The small molecule below binds the protein below.
Small molecule (SMILES): CC(=O)N[C@H]1[C@H](O[C@H]2[C@H](O)[C@@H](NC(C)=O)CO[C@@H]2CO)O[C@H](CO)[C@@H](O)[C@@H]1O

Binding-site contacts:
Ligand atom C1 contacts residue ASN1153 of chain 1.D at 1.5 Å.
Ligand atom C8 contacts residue ASN1153 of chain 1.D at 4.4 Å.
Ligand atom C7 contacts residue ASN1153 of chain 1.D at 3.2 Å.
Ligand atom C2 contacts residue ASN1153 of chain 1.D at 2.5 Å.
Ligand atom C5 contacts residue ASN1153 of chain 1.D at 3.7 Å.
Ligand atom N2 contacts residue ASN1153 of chain 1.D at 2.9 Å (h-bond).
Ligand atom C4 contacts residue ASN1153 of chain 1.D at 4.3 Å.
Ligand atom C3 contacts residue ASN1153 of chain 1.D at 3.8 Å.
Ligand atom O7 contacts residue ASN1153 of chain 1.D at 3.1 Å (h-bond).
Ligand atom C8 contacts residue ILE1151 of chain 1.D at 3.5 Å (hydrophobic).
Ligand atom O5 contacts residue ASN1153 of chain 1.D at 2.4 Å (h-bond).

Sequence of chain 1.D:
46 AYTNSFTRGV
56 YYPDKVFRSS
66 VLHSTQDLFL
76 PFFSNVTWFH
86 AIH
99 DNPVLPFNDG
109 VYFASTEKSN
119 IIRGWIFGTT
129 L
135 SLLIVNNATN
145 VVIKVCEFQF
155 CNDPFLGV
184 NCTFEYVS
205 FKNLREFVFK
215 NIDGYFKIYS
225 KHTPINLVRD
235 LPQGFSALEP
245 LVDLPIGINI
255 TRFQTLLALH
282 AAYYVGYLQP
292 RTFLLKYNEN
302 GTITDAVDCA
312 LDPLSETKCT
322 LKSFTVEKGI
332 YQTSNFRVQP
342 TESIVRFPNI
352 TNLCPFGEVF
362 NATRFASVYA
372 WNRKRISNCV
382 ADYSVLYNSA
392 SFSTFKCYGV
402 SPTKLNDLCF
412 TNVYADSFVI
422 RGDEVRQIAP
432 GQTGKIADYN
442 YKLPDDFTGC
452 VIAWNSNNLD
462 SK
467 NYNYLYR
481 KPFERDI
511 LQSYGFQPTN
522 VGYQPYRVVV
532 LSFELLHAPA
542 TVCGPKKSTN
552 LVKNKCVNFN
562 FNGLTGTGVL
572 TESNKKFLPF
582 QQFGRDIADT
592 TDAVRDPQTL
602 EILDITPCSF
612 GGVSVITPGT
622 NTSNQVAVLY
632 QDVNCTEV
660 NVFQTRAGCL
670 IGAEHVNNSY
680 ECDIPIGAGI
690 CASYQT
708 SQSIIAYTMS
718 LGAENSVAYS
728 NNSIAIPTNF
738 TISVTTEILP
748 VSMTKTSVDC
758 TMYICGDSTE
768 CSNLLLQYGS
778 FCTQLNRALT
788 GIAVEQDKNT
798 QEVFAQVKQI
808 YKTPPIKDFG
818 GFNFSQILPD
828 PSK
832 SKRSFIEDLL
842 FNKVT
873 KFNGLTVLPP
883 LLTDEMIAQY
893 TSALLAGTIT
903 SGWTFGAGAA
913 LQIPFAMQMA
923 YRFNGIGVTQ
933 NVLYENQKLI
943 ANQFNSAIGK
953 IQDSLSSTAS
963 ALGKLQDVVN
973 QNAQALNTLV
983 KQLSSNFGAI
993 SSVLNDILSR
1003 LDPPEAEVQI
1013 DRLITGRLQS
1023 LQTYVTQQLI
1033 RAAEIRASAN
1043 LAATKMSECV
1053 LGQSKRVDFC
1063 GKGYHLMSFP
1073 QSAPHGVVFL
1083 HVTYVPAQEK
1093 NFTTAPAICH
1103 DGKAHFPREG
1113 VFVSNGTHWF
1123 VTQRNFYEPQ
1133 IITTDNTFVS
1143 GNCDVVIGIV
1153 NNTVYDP